Binding-site contacts:
Ligand atom O6P contacts residue GLY436 of chain 1.E at 2.9 Å (h-bond).
Ligand atom O5 contacts residue LEU347 of chain 1.E at 3.6 Å.
Ligand atom O6 contacts residue THR348 of chain 1.E at 3.6 Å.
Ligand atom C3 contacts residue ARG432 of chain 1.E at 3.4 Å.
Ligand atom O6 contacts residue THR349 of chain 1.E at 3.1 Å (h-bond).
Ligand atom O3 contacts residue TRP398 of chain 1.E at 3.7 Å.
Ligand atom O4 contacts residue GLY434 of chain 1.E at 2.5 Å (h-bond).
Ligand atom O2 contacts residue LEU347 of chain 1.E at 3.5 Å.
Ligand atom O3 contacts residue ARG432 of chain 1.E at 2.8 Å (salt-bridge).
Ligand atom O4 contacts residue GLY436 of chain 1.E at 3.7 Å.
Ligand atom O6P contacts residue SER435 of chain 1.E at 3.5 Å (h-bond).
Ligand atom O4 contacts residue THR438 of chain 1.E at 3.5 Å (h-bond).
Ligand atom O4P contacts residue ARG352 of chain 1.E at 3.8 Å.
Ligand atom O5P contacts residue THR349 of chain 1.E at 3.3 Å (h-bond).
Ligand atom O1P contacts residue ARG405 of chain 1.E at 2.6 Å (salt-bridge).
Ligand atom C6 contacts residue THR438 of chain 1.E at 3.4 Å.
Ligand atom C6 contacts residue SER353 of chain 1.E at 3.8 Å.
Ligand atom O5P contacts residue THR348 of chain 1.E at 3.7 Å.
Ligand atom O2P contacts residue GLY434 of chain 1.E at 2.8 Å (h-bond).
Ligand atom O5P contacts residue THR350 of chain 1.E at 2.7 Å (h-bond).
Ligand atom O5P contacts residue SER435 of chain 1.E at 3.2 Å (h-bond).
Ligand atom O2P contacts residue PRO433 of chain 1.E at 3.8 Å.
Ligand atom O4P contacts residue THR348 of chain 1.E at 2.6 Å (h-bond).
Ligand atom C4 contacts residue GLY434 of chain 1.E at 3.2 Å.
Ligand atom O3P contacts residue TRP398 of chain 1.E at 2.7 Å (h-bond).
Ligand atom P2 contacts residue SER353 of chain 1.E at 3.6 Å.
Ligand atom O4P contacts residue SER353 of chain 1.E at 2.7 Å (h-bond).
Ligand atom P2 contacts residue THR348 of chain 1.E at 3.5 Å.
Ligand atom P1 contacts residue ARG405 of chain 1.E at 3.5 Å.
Ligand atom O2 contacts residue GLY430 of chain 1.E at 3.4 Å (h-bond).
Ligand atom C5 contacts residue GLY434 of chain 1.E at 3.4 Å.
Ligand atom O4 contacts residue TYR437 of chain 1.E at 2.9 Å (h-bond).
Ligand atom C3 contacts residue GLY434 of chain 1.E at 3.4 Å.
Ligand atom P2 contacts residue THR349 of chain 1.E at 3.6 Å.
Ligand atom O6P contacts residue SER353 of chain 1.E at 3.7 Å.
Ligand atom O3P contacts residue ARG405 of chain 1.E at 2.8 Å (salt-bridge).
Ligand atom C6 contacts residue LEU347 of chain 1.E at 3.5 Å (hydrophobic).
Ligand atom O1 contacts residue GLY434 of chain 1.E at 3.7 Å.
Ligand atom O3 contacts residue GLY430 of chain 1.E at 3.1 Å.
Ligand atom C1 contacts residue ARG405 of chain 1.E at 3.8 Å.

Sequence of chain 1.E:
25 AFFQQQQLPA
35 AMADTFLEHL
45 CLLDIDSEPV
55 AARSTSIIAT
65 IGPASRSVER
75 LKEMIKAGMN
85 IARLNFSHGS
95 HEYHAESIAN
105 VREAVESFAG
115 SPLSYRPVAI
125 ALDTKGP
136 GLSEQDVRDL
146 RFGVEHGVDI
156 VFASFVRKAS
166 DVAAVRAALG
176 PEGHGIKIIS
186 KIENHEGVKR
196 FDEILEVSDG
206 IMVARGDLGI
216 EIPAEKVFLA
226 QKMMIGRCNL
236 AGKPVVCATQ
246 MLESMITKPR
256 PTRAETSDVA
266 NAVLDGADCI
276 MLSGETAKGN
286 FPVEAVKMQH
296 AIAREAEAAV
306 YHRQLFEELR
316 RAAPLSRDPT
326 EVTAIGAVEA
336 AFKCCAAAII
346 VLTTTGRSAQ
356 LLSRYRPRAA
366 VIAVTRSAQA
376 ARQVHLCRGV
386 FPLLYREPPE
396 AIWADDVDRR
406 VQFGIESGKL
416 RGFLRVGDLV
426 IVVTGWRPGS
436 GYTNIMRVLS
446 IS

This protein binds this small molecule.
Small molecule (SMILES): O=P(O)(O)OC[C@H]1O[C@](O)(COP(=O)(O)O)[C@@H](O)[C@@H]1O